Sequence of chain 1.A:
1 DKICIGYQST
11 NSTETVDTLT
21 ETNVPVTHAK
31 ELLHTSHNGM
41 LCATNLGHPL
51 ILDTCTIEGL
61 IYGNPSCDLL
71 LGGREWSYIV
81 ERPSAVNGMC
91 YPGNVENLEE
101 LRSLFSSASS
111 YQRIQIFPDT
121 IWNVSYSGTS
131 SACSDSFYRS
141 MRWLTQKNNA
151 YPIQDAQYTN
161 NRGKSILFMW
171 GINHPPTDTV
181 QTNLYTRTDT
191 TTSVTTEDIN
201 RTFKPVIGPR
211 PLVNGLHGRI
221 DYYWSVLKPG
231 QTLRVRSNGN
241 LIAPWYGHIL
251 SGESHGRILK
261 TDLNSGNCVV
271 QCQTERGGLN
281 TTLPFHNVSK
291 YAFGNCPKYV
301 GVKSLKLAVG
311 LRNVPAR

Binding-site contacts:
Ligand atom N2 contacts residue ASN11 of chain 1.A at 2.9 Å (h-bond).
Ligand atom C4 contacts residue ASN11 of chain 1.A at 4.2 Å.
Ligand atom C3 contacts residue ASN11 of chain 1.A at 3.8 Å.
Ligand atom O5 contacts residue ASN11 of chain 1.A at 2.4 Å (h-bond).
Ligand atom C8 contacts residue ASN11 of chain 1.A at 3.9 Å.
Ligand atom O7 contacts residue ASN11 of chain 1.A at 3.9 Å.
Ligand atom C1 contacts residue ASN11 of chain 1.A at 1.4 Å.
Ligand atom C5 contacts residue ASN11 of chain 1.A at 3.7 Å.
Ligand atom C7 contacts residue ASN11 of chain 1.A at 3.3 Å.
Ligand atom C2 contacts residue ASN11 of chain 1.A at 2.5 Å.

A small-molecule ligand and the protein it binds are described below.
Small molecule (SMILES): CC(=O)N[C@@H]1[C@@H](O)[C@H](O)[C@@H](CO)O[C@H]1O